The small molecule below binds the protein below.
Small molecule (SMILES): CC(C)[C@H](N)C(=O)O

Sequence of chain 2.A:
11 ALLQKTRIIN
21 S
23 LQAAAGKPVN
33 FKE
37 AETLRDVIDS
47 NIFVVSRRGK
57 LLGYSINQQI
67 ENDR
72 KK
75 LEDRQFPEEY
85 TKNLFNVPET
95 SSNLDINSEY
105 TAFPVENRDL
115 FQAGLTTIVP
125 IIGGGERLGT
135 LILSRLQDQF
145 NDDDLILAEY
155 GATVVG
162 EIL

Binding-site contacts:
Ligand atom CA contacts residue TYR84 of chain 2.A at 3.8 Å (hydrophobic).
Ligand atom OXT contacts residue VAL109 of chain 2.A at 3.1 Å (h-bond).
Ligand atom C contacts residue ARG70 of chain 2.A at 3.5 Å.
Ligand atom CG2 contacts residue PHE107 of chain 2.A at 3.6 Å (hydrophobic).
Ligand atom C contacts residue VAL109 of chain 2.A at 4.3 Å (hydrophobic).
Ligand atom CB contacts residue ALA106 of chain 2.A at 4.4 Å (hydrophobic).
Ligand atom CG2 contacts residue THR105 of chain 2.A at 4.2 Å.
Ligand atom O contacts residue PRO81 of chain 2.A at 3.9 Å.
Ligand atom CG2 contacts residue ALA106 of chain 2.A at 3.5 Å (hydrophobic).
Ligand atom N contacts residue VAL109 of chain 2.A at 4.1 Å.
Ligand atom OXT contacts residue PHE107 of chain 2.A at 3.6 Å (h-bond).
Ligand atom CG2 contacts residue MSE74 of chain 2.A at 4.2 Å.
Ligand atom CG1 contacts residue PRO81 of chain 2.A at 3.5 Å (hydrophobic).
Ligand atom CB contacts residue PHE107 of chain 2.A at 4.2 Å (hydrophobic).
Ligand atom CA contacts residue PHE107 of chain 2.A at 4.0 Å (hydrophobic).
Ligand atom OXT contacts residue ARG70 of chain 2.A at 2.9 Å (salt-bridge).
Ligand atom N contacts residue THR105 of chain 2.A at 2.7 Å (h-bond).
Ligand atom CA contacts residue THR105 of chain 2.A at 3.6 Å.
Ligand atom CG2 contacts residue PRO108 of chain 2.A at 4.0 Å (hydrophobic).
Ligand atom CB contacts residue TYR84 of chain 2.A at 4.0 Å (hydrophobic).
Ligand atom C contacts residue PHE107 of chain 2.A at 4.2 Å (hydrophobic).
Ligand atom N contacts residue TYR84 of chain 2.A at 4.0 Å.
Ligand atom CG1 contacts residue TYR84 of chain 2.A at 3.7 Å (hydrophobic).
Ligand atom C contacts residue PRO108 of chain 2.A at 4.3 Å (hydrophobic).
Ligand atom O contacts residue MSE74 of chain 2.A at 4.1 Å.
Ligand atom N contacts residue PHE107 of chain 2.A at 3.1 Å (h-bond).
Ligand atom CG2 contacts residue MSE71 of chain 2.A at 3.7 Å.
Ligand atom CG1 contacts residue MSE74 of chain 2.A at 4.0 Å.
Ligand atom O contacts residue ARG70 of chain 2.A at 2.8 Å (salt-bridge).
Ligand atom OXT contacts residue PRO108 of chain 2.A at 3.4 Å.
Ligand atom CB contacts residue THR105 of chain 2.A at 3.6 Å.
Ligand atom CG1 contacts residue PHE80 of chain 2.A at 4.0 Å (hydrophobic).